A protein and the small-molecule ligand that binds it are described below.
Small molecule (SMILES): CSc1nc(N)nc(-c2c(Cl)cc3c4c(cccc24)COC3)n1

Sequence of chain 2.A:
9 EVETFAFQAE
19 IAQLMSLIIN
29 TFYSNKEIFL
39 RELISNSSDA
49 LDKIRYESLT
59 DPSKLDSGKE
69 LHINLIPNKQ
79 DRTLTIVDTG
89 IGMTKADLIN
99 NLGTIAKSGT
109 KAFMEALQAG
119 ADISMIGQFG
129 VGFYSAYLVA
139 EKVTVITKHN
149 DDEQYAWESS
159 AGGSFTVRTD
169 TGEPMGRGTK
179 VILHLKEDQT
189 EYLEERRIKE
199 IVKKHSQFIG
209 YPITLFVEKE

Binding-site contacts:
Ligand atom O2 contacts residue GLY128 of chain 2.A at 3.9 Å.
Ligand atom C3 contacts residue GLY128 of chain 2.A at 3.5 Å.
Ligand atom S24 contacts residue ILE89 of chain 2.A at 3.7 Å.
Ligand atom N19 contacts residue THR177 of chain 2.A at 3.9 Å.
Ligand atom N22 contacts residue ALA48 of chain 2.A at 3.5 Å.
Ligand atom N22 contacts residue THR177 of chain 2.A at 3.5 Å (h-bond).
Ligand atom C1 contacts residue PHE131 of chain 2.A at 3.6 Å (hydrophobic).
Ligand atom C10 contacts residue LEU100 of chain 2.A at 3.8 Å (hydrophobic).
Ligand atom O2 contacts residue ASN99 of chain 2.A at 3.8 Å.
Ligand atom C1 contacts residue ASN99 of chain 2.A at 3.4 Å.
Ligand atom C11 contacts residue PHE131 of chain 2.A at 3.4 Å (hydrophobic).
Ligand atom C18 contacts residue ASP86 of chain 2.A at 3.9 Å.
Ligand atom C12 contacts residue PHE131 of chain 2.A at 4.0 Å (hydrophobic).
Ligand atom C10 contacts residue PHE131 of chain 2.A at 3.7 Å (hydrophobic).
Ligand atom N19 contacts residue SER45 of chain 2.A at 3.6 Å.
Ligand atom O2 contacts residue PHE131 of chain 2.A at 3.9 Å.
Ligand atom C18 contacts residue THR177 of chain 2.A at 4.0 Å.
Ligand atom C15 contacts residue MET91 of chain 2.A at 4.0 Å (hydrophobic).
Ligand atom S24 contacts residue GLY90 of chain 2.A at 3.6 Å (h-bond).
Ligand atom N19 contacts residue ASP86 of chain 2.A at 2.9 Å (salt-bridge).
Ligand atom C12 contacts residue LEU100 of chain 2.A at 3.8 Å (hydrophobic).
Ligand atom C25 contacts residue MET91 of chain 2.A at 3.6 Å (hydrophobic).
Ligand atom C14 contacts residue ASN44 of chain 2.A at 4.0 Å.
Ligand atom CL13 contacts residue PHE131 of chain 2.A at 3.8 Å.
Ligand atom CL13 contacts residue MET91 of chain 2.A at 3.8 Å.
Ligand atom C11 contacts residue LEU100 of chain 2.A at 3.3 Å (hydrophobic).
Ligand atom C23 contacts residue THR177 of chain 2.A at 4.0 Å.
Ligand atom N19 contacts residue ASN44 of chain 2.A at 4.0 Å.
Ligand atom S24 contacts residue ALA48 of chain 2.A at 3.8 Å.
Ligand atom C8 contacts residue ASN44 of chain 2.A at 3.9 Å.
Ligand atom N17 contacts residue ASN44 of chain 2.A at 3.8 Å.
Ligand atom C25 contacts residue GLY90 of chain 2.A at 3.7 Å.
Ligand atom O2 contacts residue TYR132 of chain 2.A at 3.5 Å.
Ligand atom C1 contacts residue TYR132 of chain 2.A at 3.8 Å (hydrophobic).
Ligand atom C23 contacts residue ALA48 of chain 2.A at 4.0 Å (hydrophobic).
Ligand atom CL13 contacts residue VAL143 of chain 2.A at 4.0 Å.
Ligand atom S24 contacts residue MET91 of chain 2.A at 4.0 Å.
Ligand atom C3 contacts residue ASN99 of chain 2.A at 3.5 Å.
Ligand atom N16 contacts residue MET91 of chain 2.A at 3.7 Å.
Ligand atom C25 contacts residue ILE89 of chain 2.A at 4.0 Å (hydrophobic).